Sequence of chain 4.A:
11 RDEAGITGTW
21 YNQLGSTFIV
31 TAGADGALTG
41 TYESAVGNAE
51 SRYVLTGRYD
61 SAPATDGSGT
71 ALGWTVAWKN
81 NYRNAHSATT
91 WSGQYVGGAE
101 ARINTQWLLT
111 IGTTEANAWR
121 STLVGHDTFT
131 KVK

This small molecule binds to this protein.
Small molecule (SMILES): CC(C)(C)OC(=O)N1c2ccc(NC(=O)CCCC[C@@H]3SC[C@@H]4NC(=O)N[C@@H]43)c3ccc[n+](c23)[Ir]12345(Cl)C1(C)C2(C)C3(C)C4(C)C15C

Binding-site contacts:
Ligand atom O1 contacts residue GLY47 of chain 2.A at 3.5 Å.
Ligand atom C11 contacts residue ILE111 of chain 2.A at 3.5 Å (hydrophobic).
Ligand atom C29 contacts residue TYR42 of chain 2.A at 3.4 Å (hydrophobic).
Ligand atom C6 contacts residue ILE111 of chain 2.A at 3.7 Å (hydrophobic).
Ligand atom O2 contacts residue SER26 of chain 2.A at 2.6 Å (h-bond).
Ligand atom C15 contacts residue ALA85 of chain 2.A at 3.1 Å (hydrophobic).
Ligand atom S1 contacts residue TRP78 of chain 2.A at 3.7 Å.
Ligand atom C6 contacts residue NOF1 of chain 4.B at 3.5 Å.
Ligand atom C22 contacts residue TRP78 of chain 2.A at 3.7 Å (hydrophobic).
Ligand atom C12 contacts residue ILE111 of chain 2.A at 3.5 Å (hydrophobic).
Ligand atom C15 contacts residue SER87 of chain 2.A at 3.2 Å.
Ligand atom C2 contacts residue NOF1 of chain 4.B at 3.3 Å.
Ligand atom C19 contacts residue LEU123 of chain 2.A at 3.5 Å (hydrophobic).
Ligand atom C24 contacts residue SER44 of chain 2.A at 3.3 Å.
Ligand atom O2 contacts residue TYR42 of chain 2.A at 2.5 Å (h-bond).
Ligand atom C21 contacts residue TRP78 of chain 2.A at 3.4 Å (hydrophobic).
Ligand atom C16 contacts residue SER87 of chain 2.A at 3.5 Å.
Ligand atom C8 contacts residue NOF1 of chain 4.B at 3.5 Å.
Ligand atom N2 contacts residue SER87 of chain 2.A at 2.7 Å (h-bond).
Ligand atom O1 contacts residue ASN48 of chain 2.A at 2.8 Å (h-bond).
Ligand atom C5 contacts residue NOF1 of chain 4.B at 3.3 Å.
Ligand atom C29 contacts residue SER26 of chain 2.A at 3.5 Å.
Ligand atom O2 contacts residue ASN22 of chain 2.A at 3.0 Å (h-bond).
Ligand atom N3 contacts residue SER44 of chain 2.A at 2.9 Å (h-bond).
Ligand atom C3 contacts residue NOF1 of chain 4.B at 3.4 Å.
Ligand atom C32 contacts residue ILE111 of chain 2.A at 3.4 Å (hydrophobic).
Ligand atom C25 contacts residue TRP119 of chain 4.A at 3.4 Å (hydrophobic).
Ligand atom C1 contacts residue NOF1 of chain 4.B at 3.4 Å.
Ligand atom C19 contacts residue TRP119 of chain 4.A at 3.2 Å (hydrophobic).
Ligand atom N4 contacts residue ASP127 of chain 2.A at 2.7 Å (salt-bridge).
Ligand atom C18 contacts residue ARG120 of chain 4.A at 3.6 Å.
Ligand atom C7 contacts residue NOF1 of chain 4.B at 3.4 Å.
Ligand atom C17 contacts residue TRP119 of chain 4.A at 3.5 Å (hydrophobic).
Ligand atom C13 contacts residue ALA85 of chain 2.A at 3.6 Å (hydrophobic).
Ligand atom C26 contacts residue TRP119 of chain 4.A at 3.6 Å (hydrophobic).
Ligand atom C27 contacts residue TRP107 of chain 2.A at 3.6 Å (hydrophobic).
Ligand atom C9 contacts residue NOF1 of chain 4.B at 3.0 Å.
Ligand atom C4 contacts residue ILE111 of chain 2.A at 3.6 Å (hydrophobic).
Ligand atom C10 contacts residue NOF1 of chain 4.B at 3.4 Å.
Ligand atom S1 contacts residue THR89 of chain 2.A at 3.5 Å (h-bond).

Sequence of chain 2.A:
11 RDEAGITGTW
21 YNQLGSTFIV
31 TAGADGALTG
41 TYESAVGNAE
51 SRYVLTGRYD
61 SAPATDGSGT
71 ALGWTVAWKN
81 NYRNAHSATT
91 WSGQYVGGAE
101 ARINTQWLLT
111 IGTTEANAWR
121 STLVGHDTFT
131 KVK